Binding-site contacts:
Ligand atom O1 contacts residue LYS86 of chain 1.D at 3.3 Å (salt-bridge).
Ligand atom O3 contacts residue THR27 of chain 1.D at 3.4 Å (h-bond).
Ligand atom O1 contacts residue ASN108 of chain 1.D at 3.7 Å.
Ligand atom O3 contacts residue ASP6 of chain 1.D at 2.7 Å (salt-bridge).
Ligand atom O4 contacts residue LYS86 of chain 1.D at 3.5 Å (salt-bridge).
Ligand atom C4 contacts residue ASN28 of chain 1.D at 3.8 Å.
Ligand atom C1 contacts residue LYS86 of chain 1.D at 2.5 Å.
Ligand atom O3 contacts residue LYS86 of chain 1.D at 2.6 Å (salt-bridge).
Ligand atom O4 contacts residue ASN28 of chain 1.D at 2.9 Å (h-bond).
Ligand atom O6 contacts residue ASP6 of chain 1.D at 3.9 Å.
Ligand atom O1 contacts residue SER130 of chain 1.D at 2.8 Å (h-bond).
Ligand atom O5 contacts residue ALA166 of chain 1.D at 3.4 Å.
Ligand atom C2 contacts residue LYS86 of chain 1.D at 1.3 Å.
Ligand atom P contacts residue SER167 of chain 1.D at 3.7 Å.
Ligand atom C4 contacts residue PHE132 of chain 1.D at 3.6 Å (hydrophobic).
Ligand atom C6 contacts residue SER167 of chain 1.D at 3.9 Å.
Ligand atom C5 contacts residue ASP6 of chain 1.D at 3.2 Å.
Ligand atom C3 contacts residue ASP6 of chain 1.D at 3.4 Å.
Ligand atom C3 contacts residue LYS86 of chain 1.D at 2.4 Å.
Ligand atom P contacts residue ARG135 of chain 1.D at 3.7 Å.
Ligand atom O4 contacts residue PHE132 of chain 1.D at 3.4 Å.
Ligand atom C1 contacts residue THR110 of chain 1.D at 3.4 Å.
Ligand atom O3P contacts residue ARG135 of chain 1.D at 2.7 Å (salt-bridge).
Ligand atom C4 contacts residue LYS86 of chain 1.D at 3.4 Å.
Ligand atom C6 contacts residue PHE132 of chain 1.D at 3.5 Å (hydrophobic).
Ligand atom O3 contacts residue ASN28 of chain 1.D at 3.5 Å (h-bond).
Ligand atom O1 contacts residue ALA166 of chain 1.D at 3.7 Å.
Ligand atom O5 contacts residue SER167 of chain 1.D at 2.9 Å (h-bond).
Ligand atom C3 contacts residue THR26 of chain 1.D at 3.7 Å.
Ligand atom O2P contacts residue ARG135 of chain 1.D at 2.7 Å (salt-bridge).
Ligand atom O3P contacts residue SER167 of chain 1.D at 2.7 Å (h-bond).
Ligand atom O3 contacts residue LEU31 of chain 1.D at 3.9 Å.
Ligand atom O1 contacts residue THR26 of chain 1.D at 3.9 Å.
Ligand atom C1 contacts residue SER130 of chain 1.D at 3.4 Å.
Ligand atom O5 contacts residue ASP6 of chain 1.D at 2.6 Å (salt-bridge).
Ligand atom O3 contacts residue THR26 of chain 1.D at 3.5 Å (h-bond).
Ligand atom C5 contacts residue ASN28 of chain 1.D at 3.9 Å.
Ligand atom O3P contacts residue ARG169 of chain 1.D at 3.7 Å.
Ligand atom O1 contacts residue LEU164 of chain 1.D at 3.9 Å.
Ligand atom O6 contacts residue SER167 of chain 1.D at 3.3 Å.

Sequence of chain 1.E:
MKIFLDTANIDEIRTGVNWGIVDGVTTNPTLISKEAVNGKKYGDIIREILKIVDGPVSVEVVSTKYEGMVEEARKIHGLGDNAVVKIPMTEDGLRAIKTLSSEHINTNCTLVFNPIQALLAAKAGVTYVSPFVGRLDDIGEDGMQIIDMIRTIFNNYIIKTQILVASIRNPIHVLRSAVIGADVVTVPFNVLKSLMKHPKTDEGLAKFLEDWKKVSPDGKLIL

This protein binds this small molecule.
Small molecule (SMILES): O=C(CO)[C@@H](O)[C@H](O)[C@H](O)COP(=O)(O)O

Sequence of chain 1.D:
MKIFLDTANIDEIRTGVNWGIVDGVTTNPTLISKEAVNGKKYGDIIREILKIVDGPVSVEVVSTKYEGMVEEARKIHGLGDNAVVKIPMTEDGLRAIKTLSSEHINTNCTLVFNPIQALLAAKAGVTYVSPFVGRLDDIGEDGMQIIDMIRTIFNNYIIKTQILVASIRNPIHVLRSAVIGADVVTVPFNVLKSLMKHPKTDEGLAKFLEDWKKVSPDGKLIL